Sequence of chain 1.A:
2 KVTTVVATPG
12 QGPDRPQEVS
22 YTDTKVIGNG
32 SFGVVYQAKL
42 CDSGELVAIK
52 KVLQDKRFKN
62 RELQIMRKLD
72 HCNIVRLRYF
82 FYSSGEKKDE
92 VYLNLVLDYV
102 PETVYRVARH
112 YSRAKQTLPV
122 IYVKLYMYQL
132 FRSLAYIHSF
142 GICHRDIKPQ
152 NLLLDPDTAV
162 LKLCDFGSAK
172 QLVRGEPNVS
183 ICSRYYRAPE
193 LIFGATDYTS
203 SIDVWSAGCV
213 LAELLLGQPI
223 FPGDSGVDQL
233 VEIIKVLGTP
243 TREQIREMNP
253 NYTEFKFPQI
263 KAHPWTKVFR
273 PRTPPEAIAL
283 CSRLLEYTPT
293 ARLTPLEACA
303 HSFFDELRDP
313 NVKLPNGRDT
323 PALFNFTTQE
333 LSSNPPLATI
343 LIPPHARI

Binding-site contacts:
Ligand atom C02 contacts residue CYS165 of chain 1.A at 3.7 Å (hydrophobic).
Ligand atom CL contacts residue ASN30 of chain 1.A at 4.0 Å.
Ligand atom C21 contacts residue LYS51 of chain 1.A at 3.8 Å.
Ligand atom S04 contacts residue LEU98 of chain 1.A at 3.9 Å.
Ligand atom C09 contacts residue ASN152 of chain 1.A at 3.6 Å.
Ligand atom N22 contacts residue GLU63 of chain 1.A at 4.1 Å.
Ligand atom CL contacts residue ILE28 of chain 1.A at 3.9 Å.
Ligand atom N22 contacts residue LYS51 of chain 1.A at 3.3 Å.
Ligand atom C10 contacts residue ASN152 of chain 1.A at 3.5 Å.
Ligand atom C05 contacts residue LEU154 of chain 1.A at 4.0 Å (hydrophobic).
Ligand atom C12 contacts residue ASN30 of chain 1.A at 3.3 Å.
Ligand atom C03 contacts residue VAL36 of chain 1.A at 4.1 Å (hydrophobic).
Ligand atom C06 contacts residue CYS165 of chain 1.A at 3.8 Å (hydrophobic).
Ligand atom CL contacts residue GLY29 of chain 1.A at 3.6 Å.
Ligand atom C02 contacts residue ASP166 of chain 1.A at 4.0 Å.
Ligand atom C09 contacts residue GLN151 of chain 1.A at 3.3 Å.
Ligand atom C18 contacts residue LEU154 of chain 1.A at 3.8 Å (hydrophobic).
Ligand atom C21 contacts residue ASP166 of chain 1.A at 3.6 Å.
Ligand atom C16 contacts residue ILE28 of chain 1.A at 3.9 Å (hydrophobic).
Ligand atom C18 contacts residue ILE28 of chain 1.A at 4.0 Å (hydrophobic).
Ligand atom N01 contacts residue ASP166 of chain 1.A at 2.8 Å (salt-bridge).
Ligand atom N01 contacts residue GLY31 of chain 1.A at 3.9 Å.
Ligand atom C21 contacts residue LEU98 of chain 1.A at 3.9 Å (hydrophobic).
Ligand atom C10 contacts residue GLN151 of chain 1.A at 3.3 Å.
Ligand atom CL contacts residue VAL36 of chain 1.A at 3.8 Å.
Ligand atom C15 contacts residue ILE28 of chain 1.A at 4.0 Å (hydrophobic).
Ligand atom N22 contacts residue LEU98 of chain 1.A at 3.9 Å.
Ligand atom N19 contacts residue VAL101 of chain 1.A at 3.2 Å (h-bond).
Ligand atom N19 contacts residue ILE28 of chain 1.A at 3.9 Å.
Ligand atom N22 contacts residue ASP166 of chain 1.A at 3.3 Å.
Ligand atom C15 contacts residue LEU154 of chain 1.A at 4.0 Å (hydrophobic).
Ligand atom N20 contacts residue LEU154 of chain 1.A at 3.6 Å.
Ligand atom N17 contacts residue THR104 of chain 1.A at 3.6 Å.
Ligand atom C16 contacts residue THR104 of chain 1.A at 4.1 Å.
Ligand atom N01 contacts residue CYS165 of chain 1.A at 4.0 Å.
Ligand atom C13 contacts residue ASN30 of chain 1.A at 4.1 Å.
Ligand atom C02 contacts residue VAL36 of chain 1.A at 4.0 Å (hydrophobic).
Ligand atom C11 contacts residue ASN30 of chain 1.A at 4.0 Å.
Ligand atom N19 contacts residue LEU154 of chain 1.A at 4.1 Å.
Ligand atom C03 contacts residue CYS165 of chain 1.A at 4.0 Å (hydrophobic).

This protein binds this small molecule.
Small molecule (SMILES): N#Cc1sc2nc(N)c(C#N)c(-c3ccccc3Cl)c2c1N